Sequence of chain 1.A:
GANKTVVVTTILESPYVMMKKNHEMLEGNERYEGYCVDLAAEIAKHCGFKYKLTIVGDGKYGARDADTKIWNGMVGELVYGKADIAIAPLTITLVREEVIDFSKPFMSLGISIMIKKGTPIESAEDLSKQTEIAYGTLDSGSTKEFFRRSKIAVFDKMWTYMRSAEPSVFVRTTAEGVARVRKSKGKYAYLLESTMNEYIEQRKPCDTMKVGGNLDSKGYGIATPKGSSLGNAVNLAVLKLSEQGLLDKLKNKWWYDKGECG

Binding-site contacts:
Ligand atom OE2 contacts residue THR143 of chain 1.A at 3.1 Å (h-bond).
Ligand atom CB contacts residue LEU138 of chain 1.A at 4.0 Å (hydrophobic).
Ligand atom OE1 contacts residue GLU193 of chain 1.A at 3.7 Å.
Ligand atom CD contacts residue THR143 of chain 1.A at 3.2 Å.
Ligand atom OE1 contacts residue THR143 of chain 1.A at 2.6 Å (h-bond).
Ligand atom C contacts residue TYR61 of chain 1.A at 3.6 Å (hydrophobic).
Ligand atom OXT contacts residue LEU90 of chain 1.A at 3.5 Å.
Ligand atom CD contacts residue GLU193 of chain 1.A at 3.9 Å.
Ligand atom CA contacts residue GLU193 of chain 1.A at 3.3 Å.
Ligand atom N contacts residue PRO89 of chain 1.A at 2.9 Å (h-bond).
Ligand atom C contacts residue THR91 of chain 1.A at 3.7 Å.
Ligand atom CB contacts residue GLU193 of chain 1.A at 4.0 Å.
Ligand atom CB contacts residue TYR61 of chain 1.A at 3.5 Å (hydrophobic).
Ligand atom CG contacts residue LEU138 of chain 1.A at 3.7 Å (hydrophobic).
Ligand atom OXT contacts residue TYR61 of chain 1.A at 3.5 Å.
Ligand atom CG contacts residue GLU193 of chain 1.A at 3.5 Å.
Ligand atom O contacts residue ARG96 of chain 1.A at 2.8 Å (salt-bridge).
Ligand atom O contacts residue GLY141 of chain 1.A at 3.3 Å.
Ligand atom CG contacts residue TYR61 of chain 1.A at 4.2 Å (hydrophobic).
Ligand atom OE2 contacts residue LEU138 of chain 1.A at 4.1 Å.
Ligand atom O contacts residue SER142 of chain 1.A at 2.8 Å (h-bond).
Ligand atom N contacts residue THR91 of chain 1.A at 2.9 Å (h-bond).
Ligand atom CA contacts residue TYR61 of chain 1.A at 4.1 Å (hydrophobic).
Ligand atom CA contacts residue SER142 of chain 1.A at 3.2 Å.
Ligand atom N contacts residue SER142 of chain 1.A at 4.0 Å.
Ligand atom O contacts residue TYR61 of chain 1.A at 3.4 Å.
Ligand atom CA contacts residue THR91 of chain 1.A at 3.5 Å.
Ligand atom C contacts residue ARG96 of chain 1.A at 3.5 Å.
Ligand atom OXT contacts residue THR91 of chain 1.A at 2.9 Å (h-bond).
Ligand atom OXT contacts residue ARG96 of chain 1.A at 2.8 Å (salt-bridge).
Ligand atom CA contacts residue PRO89 of chain 1.A at 4.1 Å (hydrophobic).
Ligand atom OE2 contacts residue SER142 of chain 1.A at 3.3 Å (h-bond).
Ligand atom OXT contacts residue SER142 of chain 1.A at 4.0 Å.
Ligand atom N contacts residue TYR61 of chain 1.A at 4.1 Å.
Ligand atom N contacts residue TYR220 of chain 1.A at 3.7 Å.
Ligand atom N contacts residue GLU193 of chain 1.A at 2.7 Å (salt-bridge).
Ligand atom C contacts residue SER142 of chain 1.A at 3.3 Å.
Ligand atom CD contacts residue LEU138 of chain 1.A at 4.0 Å (hydrophobic).
Ligand atom OXT contacts residue PRO89 of chain 1.A at 3.7 Å.
Ligand atom OE2 contacts residue GLY141 of chain 1.A at 3.7 Å.

This protein binds this small molecule.
Small molecule (SMILES): N[C@@H](CCC(=O)O)C(=O)O